Sequence of chain 2.E:
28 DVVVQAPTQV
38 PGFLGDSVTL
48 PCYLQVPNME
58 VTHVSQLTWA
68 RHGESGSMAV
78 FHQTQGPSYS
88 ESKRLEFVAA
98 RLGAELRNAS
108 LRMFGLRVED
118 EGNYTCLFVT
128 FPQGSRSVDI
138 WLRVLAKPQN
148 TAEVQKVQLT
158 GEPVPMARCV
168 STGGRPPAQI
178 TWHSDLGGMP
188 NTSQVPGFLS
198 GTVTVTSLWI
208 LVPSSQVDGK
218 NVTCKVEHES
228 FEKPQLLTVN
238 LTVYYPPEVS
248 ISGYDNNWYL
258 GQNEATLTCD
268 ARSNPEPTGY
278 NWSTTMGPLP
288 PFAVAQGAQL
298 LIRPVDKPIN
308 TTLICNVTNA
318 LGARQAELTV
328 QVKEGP

A small-molecule ligand and the protein it binds are described below.
Small molecule (SMILES): CC(=O)N[C@H]1[C@H](O[C@H]2[C@H](O)[C@@H](NC(C)=O)CO[C@@H]2CO)O[C@H](CO)[C@@H](O[C@@H]2O[C@H](CO)[C@@H](O)[C@H](O)[C@@H]2O)[C@@H]1O

Binding-site contacts:
Ligand atom O5 contacts residue ASN237 of chain 2.E at 2.3 Å (h-bond).
Ligand atom C8 contacts residue NAG1 of chain 2.I at 4.3 Å.
Ligand atom C8 contacts residue GLY216 of chain 2.E at 2.1 Å.
Ligand atom C7 contacts residue GLY216 of chain 2.E at 2.7 Å.
Ligand atom C2 contacts residue GLY216 of chain 2.E at 3.9 Å.
Ligand atom C7 contacts residue ASN218 of chain 2.E at 3.4 Å.
Ligand atom C7 contacts residue NAG1 of chain 2.I at 4.4 Å.
Ligand atom O6 contacts residue ASN237 of chain 2.E at 4.4 Å.
Ligand atom O7 contacts residue ASN237 of chain 2.E at 3.8 Å.
Ligand atom N2 contacts residue GLY216 of chain 2.E at 2.6 Å (h-bond).
Ligand atom C1 contacts residue ASN237 of chain 2.E at 1.4 Å.
Ligand atom C4 contacts residue ASN237 of chain 2.E at 4.3 Å.
Ligand atom C7 contacts residue ASN237 of chain 2.E at 3.7 Å.
Ligand atom N2 contacts residue ASN218 of chain 2.E at 4.4 Å.
Ligand atom C8 contacts residue LYS217 of chain 2.E at 3.9 Å.
Ligand atom O7 contacts residue GLY216 of chain 2.E at 3.9 Å.
Ligand atom C8 contacts residue ASN218 of chain 2.E at 2.8 Å.
Ligand atom O7 contacts residue NAG1 of chain 2.I at 3.7 Å.
Ligand atom C1 contacts residue GLY216 of chain 2.E at 4.3 Å.
Ligand atom C2 contacts residue ASN237 of chain 2.E at 2.6 Å.
Ligand atom C5 contacts residue ASN237 of chain 2.E at 3.6 Å.
Ligand atom C3 contacts residue ASN237 of chain 2.E at 3.9 Å.
Ligand atom O7 contacts residue ASN218 of chain 2.E at 3.5 Å (h-bond).
Ligand atom N2 contacts residue ASN237 of chain 2.E at 3.1 Å (h-bond).